Sequence of chain 1.A:
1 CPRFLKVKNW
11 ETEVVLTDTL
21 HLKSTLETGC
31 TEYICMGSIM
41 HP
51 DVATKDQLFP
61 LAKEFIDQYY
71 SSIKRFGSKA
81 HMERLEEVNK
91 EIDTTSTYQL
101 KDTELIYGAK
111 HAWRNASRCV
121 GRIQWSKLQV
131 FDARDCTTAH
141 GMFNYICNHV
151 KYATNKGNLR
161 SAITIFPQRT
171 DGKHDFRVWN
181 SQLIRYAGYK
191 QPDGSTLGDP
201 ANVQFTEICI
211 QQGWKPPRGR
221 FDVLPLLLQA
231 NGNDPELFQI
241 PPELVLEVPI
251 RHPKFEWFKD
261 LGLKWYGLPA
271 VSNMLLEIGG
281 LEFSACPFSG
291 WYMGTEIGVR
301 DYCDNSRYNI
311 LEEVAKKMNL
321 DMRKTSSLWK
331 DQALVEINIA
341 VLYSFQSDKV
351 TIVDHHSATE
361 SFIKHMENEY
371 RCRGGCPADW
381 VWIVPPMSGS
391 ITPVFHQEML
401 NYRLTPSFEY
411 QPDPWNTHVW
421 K

The small molecule below binds the protein below.
Small molecule (SMILES): CNCc1cccc(-c2cncc(CCc3cc(C)cc(N)n3)c2)c1

Binding-site contacts:
Ligand atom C03 contacts residue HEM1 of chain 1.C at 3.2 Å.
Ligand atom C06 contacts residue GLU296 of chain 1.A at 3.4 Å.
Ligand atom C12 contacts residue GLN182 of chain 1.A at 3.7 Å.
Ligand atom N02 contacts residue TYR292 of chain 1.A at 3.9 Å.
Ligand atom N01 contacts residue GLU296 of chain 1.A at 2.6 Å (salt-bridge).
Ligand atom N11 contacts residue ARG185 of chain 1.A at 3.5 Å.
Ligand atom C12 contacts residue TYR292 of chain 1.A at 3.2 Å (hydrophobic).
Ligand atom N11 contacts residue TYR292 of chain 1.A at 3.5 Å (h-bond).
Ligand atom N02 contacts residue GLU296 of chain 1.A at 2.7 Å (salt-bridge).
Ligand atom C23 contacts residue ARG185 of chain 1.A at 3.7 Å.
Ligand atom N01 contacts residue PRO269 of chain 1.A at 3.6 Å.
Ligand atom C07 contacts residue PHE288 of chain 1.A at 3.7 Å (hydrophobic).
Ligand atom N11 contacts residue GLN182 of chain 1.A at 3.6 Å.
Ligand atom C27 contacts residue H4B1 of chain 1.D at 3.5 Å.
Ligand atom N02 contacts residue TRP291 of chain 1.A at 2.8 Å (h-bond).
Ligand atom C06 contacts residue PRO269 of chain 1.A at 3.8 Å (hydrophobic).
Ligand atom C26 contacts residue HEM1 of chain 1.C at 3.8 Å.
Ligand atom N02 contacts residue HEM1 of chain 1.C at 3.4 Å.
Ligand atom N28 contacts residue H4B1 of chain 1.D at 2.9 Å (h-bond).
Ligand atom C05 contacts residue VAL271 of chain 1.A at 3.8 Å (hydrophobic).
Ligand atom C29 contacts residue H4B1 of chain 1.D at 3.2 Å.
Ligand atom C08 contacts residue GLU296 of chain 1.A at 3.4 Å.
Ligand atom C07 contacts residue GLY290 of chain 1.A at 3.7 Å.
Ligand atom C09 contacts residue GLU296 of chain 1.A at 3.8 Å.
Ligand atom N11 contacts residue TYR266 of chain 1.A at 2.8 Å (h-bond).
Ligand atom N28 contacts residue HEM1 of chain 1.C at 2.8 Å (h-bond).
Ligand atom C22 contacts residue ARG185 of chain 1.A at 3.1 Å.
Ligand atom C16 contacts residue ARG185 of chain 1.A at 3.4 Å.
Ligand atom C02 contacts residue TRP291 of chain 1.A at 3.8 Å (hydrophobic).
Ligand atom C16 contacts residue GLN182 of chain 1.A at 3.7 Å.
Ligand atom C16 contacts residue TYR266 of chain 1.A at 3.5 Å (hydrophobic).
Ligand atom C29 contacts residue HEM1 of chain 1.C at 3.8 Å.
Ligand atom C07 contacts residue HEM1 of chain 1.C at 3.4 Å.
Ligand atom C27 contacts residue HEM1 of chain 1.C at 3.6 Å.
Ligand atom C02 contacts residue PRO269 of chain 1.A at 3.7 Å (hydrophobic).
Ligand atom C12 contacts residue TYR266 of chain 1.A at 3.6 Å (hydrophobic).
Ligand atom C09 contacts residue PRO269 of chain 1.A at 3.5 Å (hydrophobic).
Ligand atom C02 contacts residue GLU296 of chain 1.A at 3.5 Å.
Ligand atom C02 contacts residue HEM1 of chain 1.C at 3.8 Å.
Ligand atom C22 contacts residue GLN182 of chain 1.A at 3.8 Å.